Sequence of chain 1.B:
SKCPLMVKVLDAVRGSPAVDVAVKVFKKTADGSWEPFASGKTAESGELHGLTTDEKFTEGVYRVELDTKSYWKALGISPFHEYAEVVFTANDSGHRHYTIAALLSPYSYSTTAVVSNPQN

Sequence of chain 1.D:
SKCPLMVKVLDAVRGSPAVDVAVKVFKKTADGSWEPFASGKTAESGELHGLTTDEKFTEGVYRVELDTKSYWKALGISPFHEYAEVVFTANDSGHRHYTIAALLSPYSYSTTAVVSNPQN

A protein and the small-molecule ligand that binds it are described below.
Small molecule (SMILES): O=C(O)Cc1cc(I)c(Oc2cc(I)c(O)c(I)c2)c(I)c1

Binding-site contacts:
Ligand atom C6 contacts residue LYS15 of chain 1.D at 3.6 Å.
Ligand atom I5' contacts residue ALA109 of chain 1.D at 3.1 Å.
Ligand atom O9 contacts residue GLU54 of chain 1.D at 3.2 Å (salt-bridge).
Ligand atom O4 contacts residue LEU17 of chain 1.B at 4.0 Å.
Ligand atom C1 contacts residue LYS15 of chain 1.D at 3.6 Å.
Ligand atom O4' contacts residue LEU110 of chain 1.D at 3.8 Å.
Ligand atom C2 contacts residue LYS15 of chain 1.D at 4.1 Å.
Ligand atom I5 contacts residue ALA108 of chain 1.B at 3.5 Å.
Ligand atom C5 contacts residue LYS15 of chain 1.B at 4.1 Å.
Ligand atom O8 contacts residue GLU54 of chain 1.D at 3.8 Å.
Ligand atom I3 contacts residue VAL121 of chain 1.D at 4.2 Å.
Ligand atom C6' contacts residue LEU17 of chain 1.D at 4.2 Å (hydrophobic).
Ligand atom C8 contacts residue GLU54 of chain 1.D at 3.5 Å.
Ligand atom C5' contacts residue ALA108 of chain 1.D at 4.2 Å (hydrophobic).
Ligand atom O4 contacts residue LYS15 of chain 1.B at 3.7 Å.
Ligand atom I5' contacts residue LEU17 of chain 1.D at 3.8 Å.
Ligand atom C1' contacts residue LEU17 of chain 1.B at 4.0 Å (hydrophobic).
Ligand atom C4' contacts residue LEU17 of chain 1.D at 4.0 Å (hydrophobic).
Ligand atom C5' contacts residue LEU17 of chain 1.D at 3.7 Å (hydrophobic).
Ligand atom C3' contacts residue ALA108 of chain 1.B at 3.7 Å (hydrophobic).
Ligand atom C7 contacts residue GLU54 of chain 1.D at 3.5 Å.
Ligand atom C7 contacts residue LYS15 of chain 1.D at 3.5 Å.
Ligand atom C2' contacts residue LEU17 of chain 1.B at 4.2 Å (hydrophobic).
Ligand atom I3' contacts residue SER117 of chain 1.B at 4.0 Å.
Ligand atom I5' contacts residue ALA108 of chain 1.D at 3.6 Å.
Ligand atom I3' contacts residue ALA109 of chain 1.B at 3.8 Å.
Ligand atom I5' contacts residue LEU110 of chain 1.D at 4.2 Å.
Ligand atom C2' contacts residue ALA108 of chain 1.B at 3.3 Å (hydrophobic).
Ligand atom I3' contacts residue ALA108 of chain 1.B at 3.7 Å.
Ligand atom C4 contacts residue LYS15 of chain 1.B at 3.9 Å.
Ligand atom I3 contacts residue LYS15 of chain 1.B at 3.9 Å.
Ligand atom I5 contacts residue LYS15 of chain 1.B at 4.1 Å.
Ligand atom I5 contacts residue THR106 of chain 1.B at 3.8 Å.
Ligand atom C3 contacts residue LYS15 of chain 1.B at 3.9 Å.
Ligand atom I5' contacts residue LYS15 of chain 1.D at 3.8 Å.
Ligand atom I3' contacts residue LEU110 of chain 1.B at 3.7 Å.
Ligand atom I3' contacts residue THR119 of chain 1.B at 4.2 Å.
Ligand atom C6' contacts residue ALA108 of chain 1.D at 4.2 Å (hydrophobic).
Ligand atom C1' contacts residue ALA108 of chain 1.B at 4.2 Å (hydrophobic).
Ligand atom I3 contacts residue LEU17 of chain 1.B at 3.7 Å.